Binding-site contacts:
Ligand atom OP3 contacts residue LYS84 of chain 1.A at 3.6 Å (salt-bridge).
Ligand atom OPP contacts residue LYS72 of chain 1.A at 4.3 Å.
Ligand atom O22 contacts residue DG1 of chain 1.B at 2.4 Å (h-bond).
Ligand atom OPP contacts residue DG1 of chain 1.B at 2.4 Å (h-bond).
Ligand atom OPP contacts residue LYS68 of chain 1.A at 3.8 Å.
Ligand atom C3' contacts residue TYR39 of chain 1.A at 3.3 Å (hydrophobic).
Ligand atom C1' contacts residue DG1 of chain 1.B at 3.7 Å.
Ligand atom O4' contacts residue LYS68 of chain 1.A at 3.2 Å (salt-bridge).
Ligand atom C2' contacts residue LYS68 of chain 1.A at 4.2 Å.
Ligand atom C4' contacts residue LYS68 of chain 1.A at 4.3 Å.
Ligand atom C3' contacts residue LYS72 of chain 1.A at 1.5 Å.
Ligand atom O32 contacts residue GLU26 of chain 1.A at 4.2 Å.
Ligand atom O22 contacts residue LYS35 of chain 1.A at 3.8 Å.
Ligand atom P2 contacts residue LYS35 of chain 1.A at 3.9 Å.
Ligand atom C1' contacts residue LYS72 of chain 1.A at 3.7 Å.
Ligand atom P contacts residue LYS84 of chain 1.A at 4.1 Å.
Ligand atom O32 contacts residue DG1 of chain 1.B at 2.5 Å (h-bond).
Ligand atom O32 contacts residue TYR39 of chain 1.A at 4.3 Å.
Ligand atom OP2 contacts residue LYS84 of chain 1.A at 3.5 Å (salt-bridge).
Ligand atom O32 contacts residue LYS35 of chain 1.A at 2.9 Å (salt-bridge).
Ligand atom C3' contacts residue DG1 of chain 1.B at 4.4 Å.
Ligand atom C2' contacts residue LYS72 of chain 1.A at 2.4 Å.
Ligand atom P2 contacts residue DG1 of chain 1.B at 1.5 Å.

A protein and the small-molecule ligand that binds it are described below.
Small molecule (SMILES): O=P(O)(O)OC[C@@H](O)[C@H](CCO)OP(=O)(O)O

Sequence of chain 1.A:
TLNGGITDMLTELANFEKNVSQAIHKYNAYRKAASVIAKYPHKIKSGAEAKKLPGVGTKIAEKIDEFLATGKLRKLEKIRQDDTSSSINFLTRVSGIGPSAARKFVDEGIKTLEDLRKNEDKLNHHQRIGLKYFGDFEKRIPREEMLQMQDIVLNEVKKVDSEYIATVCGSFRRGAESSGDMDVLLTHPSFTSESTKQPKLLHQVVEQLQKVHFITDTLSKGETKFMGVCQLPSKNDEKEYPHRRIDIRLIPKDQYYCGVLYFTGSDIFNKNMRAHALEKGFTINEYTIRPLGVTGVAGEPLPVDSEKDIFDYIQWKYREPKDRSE